Sequence of chain 1.B:
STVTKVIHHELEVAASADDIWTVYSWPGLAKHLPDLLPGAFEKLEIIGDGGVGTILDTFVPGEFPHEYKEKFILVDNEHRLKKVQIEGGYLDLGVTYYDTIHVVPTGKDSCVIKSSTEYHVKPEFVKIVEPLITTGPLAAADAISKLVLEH

Binding-site contacts:
Ligand atom C1 contacts residue ILE128 of chain 1.B at 3.5 Å (hydrophobic).
Ligand atom C4 contacts residue GLU95 of chain 1.B at 4.3 Å.
Ligand atom O4 contacts residue PRO164 of chain 1.B at 3.7 Å.
Ligand atom C5 contacts residue LEU165 of chain 1.B at 3.9 Å (hydrophobic).
Ligand atom C1' contacts residue LYS107 of chain 1.B at 3.5 Å.
Ligand atom C1' contacts residue LDP1 of chain 1.K at 3.5 Å.
Ligand atom O1' contacts residue VAL109 of chain 1.B at 4.5 Å.
Ligand atom C3 contacts residue PRO164 of chain 1.B at 3.9 Å (hydrophobic).
Ligand atom C4 contacts residue LDP1 of chain 1.K at 3.3 Å.
Ligand atom C2 contacts residue MSE168 of chain 1.B at 3.3 Å.
Ligand atom C3 contacts residue MSE168 of chain 1.B at 3.6 Å.
Ligand atom C1 contacts residue LDP1 of chain 1.K at 3.5 Å.
Ligand atom C5 contacts residue LDP1 of chain 1.K at 3.7 Å.
Ligand atom C6 contacts residue LEU165 of chain 1.B at 4.2 Å (hydrophobic).
Ligand atom O1' contacts residue TYR48 of chain 1.B at 4.4 Å.
Ligand atom C1' contacts residue ILE128 of chain 1.B at 3.5 Å (hydrophobic).
Ligand atom C3 contacts residue LEU165 of chain 1.B at 3.3 Å (hydrophobic).
Ligand atom C2 contacts residue ILE128 of chain 1.B at 4.2 Å (hydrophobic).
Ligand atom C6 contacts residue VAL109 of chain 1.B at 3.6 Å (hydrophobic).
Ligand atom C1' contacts residue MSE168 of chain 1.B at 3.5 Å.
Ligand atom C1' contacts residue TYR48 of chain 1.B at 4.1 Å (hydrophobic).
Ligand atom C2 contacts residue LEU165 of chain 1.B at 3.6 Å (hydrophobic).
Ligand atom C4 contacts residue LEU165 of chain 1.B at 3.4 Å (hydrophobic).
Ligand atom C6 contacts residue LDP1 of chain 1.K at 3.5 Å.
Ligand atom O4 contacts residue ASP126 of chain 1.B at 2.9 Å (salt-bridge).
Ligand atom C3 contacts residue LDP1 of chain 1.K at 3.5 Å.
Ligand atom O4 contacts residue LDP1 of chain 1.K at 3.3 Å.
Ligand atom O1' contacts residue MSE168 of chain 1.B at 3.4 Å.
Ligand atom C5 contacts residue ASP126 of chain 1.B at 3.4 Å.
Ligand atom O4 contacts residue GLU95 of chain 1.B at 4.2 Å.
Ligand atom O1' contacts residue LYS107 of chain 1.B at 2.6 Å (salt-bridge).
Ligand atom C1 contacts residue LEU165 of chain 1.B at 4.1 Å (hydrophobic).
Ligand atom C6 contacts residue ILE128 of chain 1.B at 3.7 Å (hydrophobic).
Ligand atom O4 contacts residue LEU165 of chain 1.B at 3.8 Å.
Ligand atom C4 contacts residue ASP126 of chain 1.B at 3.5 Å.
Ligand atom O1' contacts residue LDP1 of chain 1.K at 2.8 Å (h-bond).
Ligand atom C5 contacts residue GLU95 of chain 1.B at 3.9 Å.
Ligand atom C2 contacts residue LDP1 of chain 1.K at 3.5 Å.
Ligand atom C5 contacts residue VAL109 of chain 1.B at 4.0 Å (hydrophobic).
Ligand atom C1 contacts residue MSE168 of chain 1.B at 4.0 Å.

A small-molecule ligand and the protein it binds are described below.
Small molecule (SMILES): O=Cc1ccc(O)cc1